This protein binds this small molecule.
Small molecule (SMILES): CC(=O)N[C@H]1[C@H](O[C@H]2[C@H](O)[C@@H](NC(C)=O)CO[C@@H]2CO)O[C@H](CO)[C@@H](O)[C@@H]1O

Sequence of chain 1.E:
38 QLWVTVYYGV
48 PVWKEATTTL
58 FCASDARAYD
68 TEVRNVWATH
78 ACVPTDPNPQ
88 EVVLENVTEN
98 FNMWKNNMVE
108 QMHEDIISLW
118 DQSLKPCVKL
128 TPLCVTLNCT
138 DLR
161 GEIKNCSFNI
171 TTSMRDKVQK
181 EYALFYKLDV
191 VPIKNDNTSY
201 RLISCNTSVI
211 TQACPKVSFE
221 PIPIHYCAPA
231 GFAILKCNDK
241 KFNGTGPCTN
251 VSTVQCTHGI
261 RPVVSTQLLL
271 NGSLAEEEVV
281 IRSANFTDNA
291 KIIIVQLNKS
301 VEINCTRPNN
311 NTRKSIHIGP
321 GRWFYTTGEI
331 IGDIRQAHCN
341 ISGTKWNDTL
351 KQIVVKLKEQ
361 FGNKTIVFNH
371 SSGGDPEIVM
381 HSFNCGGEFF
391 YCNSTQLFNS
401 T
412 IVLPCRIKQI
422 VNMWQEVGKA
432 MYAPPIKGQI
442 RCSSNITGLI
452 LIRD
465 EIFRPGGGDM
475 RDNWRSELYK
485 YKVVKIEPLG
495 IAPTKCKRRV

Binding-site contacts:
Ligand atom O7 contacts residue ASN206 of chain 1.E at 4.1 Å.
Ligand atom N2 contacts residue ASN206 of chain 1.E at 2.8 Å (h-bond).
Ligand atom C7 contacts residue ASN206 of chain 1.E at 3.6 Å.
Ligand atom C5 contacts residue ASN206 of chain 1.E at 3.7 Å.
Ligand atom O5 contacts residue ASN206 of chain 1.E at 2.4 Å (h-bond).
Ligand atom O7 contacts residue THR207 of chain 1.E at 3.1 Å (h-bond).
Ligand atom C2 contacts residue ASN206 of chain 1.E at 2.5 Å.
Ligand atom C8 contacts residue THR207 of chain 1.E at 3.0 Å.
Ligand atom C8 contacts residue SER204 of chain 1.E at 3.7 Å.
Ligand atom C7 contacts residue THR207 of chain 1.E at 3.3 Å.
Ligand atom C4 contacts residue ASN206 of chain 1.E at 4.2 Å.
Ligand atom C3 contacts residue ASN206 of chain 1.E at 3.8 Å.
Ligand atom C8 contacts residue ILE203 of chain 1.E at 3.3 Å (hydrophobic).
Ligand atom N2 contacts residue ILE203 of chain 1.E at 3.5 Å (h-bond).
Ligand atom N2 contacts residue THR207 of chain 1.E at 4.4 Å.
Ligand atom C7 contacts residue ILE203 of chain 1.E at 3.9 Å (hydrophobic).
Ligand atom C1 contacts residue ASN206 of chain 1.E at 1.5 Å.
Ligand atom C8 contacts residue ASN206 of chain 1.E at 3.8 Å.